Sequence of chain 52.Q:
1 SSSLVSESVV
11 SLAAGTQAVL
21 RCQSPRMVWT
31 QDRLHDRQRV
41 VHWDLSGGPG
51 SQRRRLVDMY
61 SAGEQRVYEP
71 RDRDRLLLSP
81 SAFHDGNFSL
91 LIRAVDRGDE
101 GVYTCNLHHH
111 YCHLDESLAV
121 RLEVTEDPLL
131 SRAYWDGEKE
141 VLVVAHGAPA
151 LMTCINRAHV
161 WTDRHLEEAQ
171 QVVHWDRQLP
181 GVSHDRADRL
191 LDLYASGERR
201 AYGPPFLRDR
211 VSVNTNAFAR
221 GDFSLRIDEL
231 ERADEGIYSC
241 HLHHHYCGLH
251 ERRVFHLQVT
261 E

A protein and the small-molecule ligand that binds it are described below.
Small molecule (SMILES): CC(=O)N[C@@H]1[C@@H](O)[C@H](O)[C@@H](CO)O[C@H]1O

Binding-site contacts:
Ligand atom C1 contacts residue SER89 of chain 52.Q at 4.5 Å.
Ligand atom N2 contacts residue ASN87 of chain 52.Q at 2.9 Å (h-bond).
Ligand atom O6 contacts residue LEU151 of chain 52.Q at 3.4 Å.
Ligand atom O7 contacts residue ASN87 of chain 52.Q at 3.9 Å.
Ligand atom O5 contacts residue SER79 of chain 52.Q at 4.4 Å.
Ligand atom C2 contacts residue ASN87 of chain 52.Q at 2.4 Å.
Ligand atom C5 contacts residue SER89 of chain 52.Q at 4.3 Å.
Ligand atom O5 contacts residue SER89 of chain 52.Q at 4.1 Å.
Ligand atom O5 contacts residue ASN87 of chain 52.Q at 2.3 Å (h-bond).
Ligand atom C4 contacts residue ASN87 of chain 52.Q at 4.2 Å.
Ligand atom C6 contacts residue LEU151 of chain 52.Q at 3.8 Å (hydrophobic).
Ligand atom O4 contacts residue LEU151 of chain 52.Q at 3.7 Å.
Ligand atom C1 contacts residue ASN87 of chain 52.Q at 1.4 Å.
Ligand atom C3 contacts residue ASN87 of chain 52.Q at 3.7 Å.
Ligand atom C5 contacts residue ASN87 of chain 52.Q at 3.7 Å.
Ligand atom C4 contacts residue LEU151 of chain 52.Q at 4.4 Å (hydrophobic).
Ligand atom C5 contacts residue LEU151 of chain 52.Q at 4.1 Å (hydrophobic).
Ligand atom O7 contacts residue ASP85 of chain 52.Q at 4.3 Å.
Ligand atom C7 contacts residue ASN87 of chain 52.Q at 3.6 Å.